This protein binds this small molecule.
Small molecule (SMILES): CC(=O)N[C@H]1[C@H](O[C@H]2[C@H](O)[C@@H](NC(C)=O)CO[C@@H]2CO)O[C@H](CO)[C@@H](O)[C@@H]1O

Sequence of chain 2.J:
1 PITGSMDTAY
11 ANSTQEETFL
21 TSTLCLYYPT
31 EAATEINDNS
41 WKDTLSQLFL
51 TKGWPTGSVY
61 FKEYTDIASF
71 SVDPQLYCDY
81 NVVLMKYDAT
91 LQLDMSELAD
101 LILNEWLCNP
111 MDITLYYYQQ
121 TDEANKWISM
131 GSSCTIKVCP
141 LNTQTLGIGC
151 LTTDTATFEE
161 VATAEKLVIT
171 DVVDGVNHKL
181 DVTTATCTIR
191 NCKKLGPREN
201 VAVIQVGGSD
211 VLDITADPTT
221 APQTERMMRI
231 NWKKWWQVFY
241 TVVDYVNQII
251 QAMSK

Binding-site contacts:
Ligand atom O7 contacts residue ASN12 of chain 2.J at 3.7 Å.
Ligand atom O5 contacts residue ASN12 of chain 2.J at 2.7 Å (h-bond).
Ligand atom C5 contacts residue ASN12 of chain 2.J at 4.1 Å.
Ligand atom N2 contacts residue ASN12 of chain 2.J at 3.8 Å.
Ligand atom C7 contacts residue ASN12 of chain 2.J at 3.9 Å.
Ligand atom C1 contacts residue ASN12 of chain 2.J at 2.1 Å.
Ligand atom C2 contacts residue ASN12 of chain 2.J at 3.2 Å.